Sequence of chain 4.A:
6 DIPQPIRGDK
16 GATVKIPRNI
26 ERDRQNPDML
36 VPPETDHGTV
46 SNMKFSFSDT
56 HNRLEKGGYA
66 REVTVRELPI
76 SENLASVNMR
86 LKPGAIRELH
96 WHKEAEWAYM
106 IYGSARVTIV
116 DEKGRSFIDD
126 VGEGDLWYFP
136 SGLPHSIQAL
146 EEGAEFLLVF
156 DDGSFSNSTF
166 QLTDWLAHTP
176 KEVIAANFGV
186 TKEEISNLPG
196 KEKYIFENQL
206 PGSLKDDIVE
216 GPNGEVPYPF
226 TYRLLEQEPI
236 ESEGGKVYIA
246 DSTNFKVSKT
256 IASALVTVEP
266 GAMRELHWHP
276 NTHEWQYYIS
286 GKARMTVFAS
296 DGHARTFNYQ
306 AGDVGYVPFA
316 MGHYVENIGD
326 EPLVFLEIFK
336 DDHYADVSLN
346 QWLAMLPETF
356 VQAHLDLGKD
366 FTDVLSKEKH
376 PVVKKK

Binding-site contacts:
Ligand atom O4 contacts residue GLU101 of chain 4.A at 3.7 Å.
Ligand atom O3 contacts residue TYR199 of chain 4.A at 3.7 Å.
Ligand atom O1 contacts residue ASN162 of chain 4.A at 4.4 Å.
Ligand atom O3 contacts residue ARG92 of chain 4.A at 3.7 Å.
Ligand atom O1 contacts residue HIS95 of chain 4.A at 4.3 Å.
Ligand atom O2 contacts residue HIS95 of chain 4.A at 2.6 Å (h-bond).
Ligand atom C1 contacts residue HIS95 of chain 4.A at 4.2 Å.
Ligand atom O1 contacts residue PHE160 of chain 4.A at 4.0 Å.
Ligand atom O1 contacts residue PHE155 of chain 4.A at 4.4 Å.
Ligand atom C2 contacts residue CO1 of chain 4.B at 2.8 Å.
Ligand atom O2 contacts residue HIS97 of chain 4.A at 2.4 Å (h-bond).
Ligand atom O4 contacts residue LEU153 of chain 4.A at 3.5 Å.
Ligand atom O1 contacts residue CO1 of chain 4.B at 4.3 Å.
Ligand atom O2 contacts residue ARG92 of chain 4.A at 4.3 Å.
Ligand atom C2 contacts residue GLU101 of chain 4.A at 3.5 Å.
Ligand atom O1 contacts residue ARG92 of chain 4.A at 3.3 Å (salt-bridge).
Ligand atom C1 contacts residue ARG92 of chain 4.A at 3.5 Å.
Ligand atom C2 contacts residue ARG92 of chain 4.A at 4.0 Å.
Ligand atom O4 contacts residue HIS95 of chain 4.A at 3.7 Å.
Ligand atom C1 contacts residue HIS97 of chain 4.A at 4.0 Å.
Ligand atom C1 contacts residue CO1 of chain 4.B at 4.1 Å.
Ligand atom O2 contacts residue GLU101 of chain 4.A at 2.7 Å (salt-bridge).
Ligand atom O4 contacts residue PHE155 of chain 4.A at 4.5 Å.
Ligand atom C2 contacts residue PHE155 of chain 4.A at 4.0 Å (hydrophobic).
Ligand atom C2 contacts residue HIS97 of chain 4.A at 3.5 Å.
Ligand atom C2 contacts residue HIS95 of chain 4.A at 3.3 Å.
Ligand atom C1 contacts residue PHE155 of chain 4.A at 4.1 Å (hydrophobic).
Ligand atom O3 contacts residue MET84 of chain 4.A at 3.6 Å.
Ligand atom O2 contacts residue CO1 of chain 4.B at 1.7 Å.
Ligand atom O1 contacts residue HIS97 of chain 4.A at 3.6 Å.
Ligand atom O4 contacts residue ARG92 of chain 4.A at 4.0 Å.
Ligand atom O3 contacts residue LEU153 of chain 4.A at 4.4 Å.
Ligand atom O4 contacts residue CO1 of chain 4.B at 3.4 Å.
Ligand atom O1 contacts residue THR164 of chain 4.A at 3.4 Å (h-bond).
Ligand atom O4 contacts residue MET84 of chain 4.A at 4.3 Å.
Ligand atom O2 contacts residue HIS140 of chain 4.A at 3.7 Å.
Ligand atom O2 contacts residue PHE155 of chain 4.A at 3.9 Å.
Ligand atom C2 contacts residue LEU153 of chain 4.A at 4.2 Å (hydrophobic).
Ligand atom O4 contacts residue ILE142 of chain 4.A at 4.1 Å.

A small-molecule ligand and the protein it binds are described below.
Small molecule (SMILES): O=C([O-])C(=O)[O-]